Binding-site contacts:
Ligand atom O3 contacts residue VAL159 of chain 1.G at 4.2 Å.
Ligand atom C7 contacts residue ASN176 of chain 1.G at 3.2 Å.
Ligand atom O7 contacts residue VAL159 of chain 1.G at 3.5 Å.
Ligand atom C8 contacts residue ASN176 of chain 1.G at 4.0 Å.
Ligand atom C2 contacts residue ASN176 of chain 1.G at 2.5 Å.
Ligand atom O5 contacts residue ASN176 of chain 1.G at 2.4 Å (h-bond).
Ligand atom C3 contacts residue ASN176 of chain 1.G at 3.8 Å.
Ligand atom C1 contacts residue ASN176 of chain 1.G at 1.5 Å.
Ligand atom C8 contacts residue CYS175 of chain 1.G at 4.3 Å (hydrophobic).
Ligand atom N2 contacts residue ASN176 of chain 1.G at 2.8 Å (h-bond).
Ligand atom O7 contacts residue ILE173 of chain 1.G at 4.3 Å.
Ligand atom C8 contacts residue ARG171 of chain 1.G at 3.6 Å.
Ligand atom C8 contacts residue LEU172 of chain 1.G at 3.8 Å (hydrophobic).
Ligand atom C7 contacts residue VAL159 of chain 1.G at 3.9 Å (hydrophobic).
Ligand atom C4 contacts residue ASN176 of chain 1.G at 4.2 Å.
Ligand atom O7 contacts residue ASN176 of chain 1.G at 3.3 Å (h-bond).
Ligand atom C8 contacts residue VAL159 of chain 1.G at 4.0 Å (hydrophobic).
Ligand atom C5 contacts residue ASN176 of chain 1.G at 3.7 Å.

Sequence of chain 1.G:
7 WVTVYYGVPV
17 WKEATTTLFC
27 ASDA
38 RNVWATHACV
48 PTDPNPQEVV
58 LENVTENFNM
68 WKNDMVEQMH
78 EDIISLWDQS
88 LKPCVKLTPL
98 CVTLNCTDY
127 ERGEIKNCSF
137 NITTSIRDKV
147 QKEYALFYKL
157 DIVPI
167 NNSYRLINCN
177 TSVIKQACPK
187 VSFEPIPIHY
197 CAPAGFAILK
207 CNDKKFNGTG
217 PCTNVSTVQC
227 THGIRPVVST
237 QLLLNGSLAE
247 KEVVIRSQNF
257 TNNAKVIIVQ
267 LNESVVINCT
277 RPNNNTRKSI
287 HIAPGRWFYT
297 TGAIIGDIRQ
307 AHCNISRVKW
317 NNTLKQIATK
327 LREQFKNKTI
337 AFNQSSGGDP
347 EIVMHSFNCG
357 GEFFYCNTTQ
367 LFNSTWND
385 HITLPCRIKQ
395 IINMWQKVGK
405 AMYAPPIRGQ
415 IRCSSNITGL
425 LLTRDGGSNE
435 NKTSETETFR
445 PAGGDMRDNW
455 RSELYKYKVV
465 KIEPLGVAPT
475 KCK

A protein and the small-molecule ligand that binds it are described below.
Small molecule (SMILES): CC(=O)N[C@@H]1[C@@H](O)[C@H](O)[C@@H](CO)O[C@H]1O